Sequence of chain 1.B:
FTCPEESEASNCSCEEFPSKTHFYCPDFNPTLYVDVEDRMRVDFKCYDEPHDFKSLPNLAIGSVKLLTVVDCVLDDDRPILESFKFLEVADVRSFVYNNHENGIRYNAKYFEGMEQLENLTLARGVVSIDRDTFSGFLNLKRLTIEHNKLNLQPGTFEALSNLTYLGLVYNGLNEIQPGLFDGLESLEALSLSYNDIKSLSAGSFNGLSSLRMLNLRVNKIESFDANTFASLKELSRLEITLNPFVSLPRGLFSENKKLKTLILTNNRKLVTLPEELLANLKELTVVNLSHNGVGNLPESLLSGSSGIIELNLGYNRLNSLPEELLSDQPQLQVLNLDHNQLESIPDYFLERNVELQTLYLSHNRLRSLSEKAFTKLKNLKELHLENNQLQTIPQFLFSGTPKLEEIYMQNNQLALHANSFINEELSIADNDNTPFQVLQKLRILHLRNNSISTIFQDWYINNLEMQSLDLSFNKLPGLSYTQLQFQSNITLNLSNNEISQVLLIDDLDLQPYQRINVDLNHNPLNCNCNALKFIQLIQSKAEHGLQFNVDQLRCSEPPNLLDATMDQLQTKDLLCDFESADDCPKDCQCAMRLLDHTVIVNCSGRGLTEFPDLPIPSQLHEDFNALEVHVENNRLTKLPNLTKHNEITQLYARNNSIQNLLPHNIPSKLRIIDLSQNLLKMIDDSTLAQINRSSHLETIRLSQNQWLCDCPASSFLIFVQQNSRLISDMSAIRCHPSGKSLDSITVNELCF

The protein below binds the small molecule below.
Small molecule (SMILES): CC(=O)N[C@H]1[C@H](O[C@H]2[C@H](O)[C@@H](NC(C)=O)CO[C@@H]2CO)O[C@H](CO)[C@@H](O)[C@@H]1O

Binding-site contacts:
Ligand atom C2 contacts residue ASN124 of chain 1.B at 2.5 Å.
Ligand atom C4 contacts residue ASN124 of chain 1.B at 4.2 Å.
Ligand atom O5 contacts residue ARG147 of chain 1.B at 3.8 Å.
Ligand atom O7 contacts residue ASN124 of chain 1.B at 4.3 Å.
Ligand atom C7 contacts residue ASN124 of chain 1.B at 3.8 Å.
Ligand atom C8 contacts residue LYS70 of chain 1.B at 4.4 Å.
Ligand atom C5 contacts residue ARG147 of chain 1.B at 4.0 Å.
Ligand atom O6 contacts residue ARG147 of chain 1.B at 3.4 Å (salt-bridge).
Ligand atom N2 contacts residue SER99 of chain 1.B at 3.7 Å.
Ligand atom C8 contacts residue ARG98 of chain 1.B at 3.7 Å.
Ligand atom C5 contacts residue ASN124 of chain 1.B at 3.6 Å.
Ligand atom O7 contacts residue SER99 of chain 1.B at 3.9 Å.
Ligand atom C3 contacts residue ASN124 of chain 1.B at 3.8 Å.
Ligand atom C8 contacts residue SER99 of chain 1.B at 3.3 Å.
Ligand atom C7 contacts residue SER99 of chain 1.B at 3.4 Å.
Ligand atom C6 contacts residue ARG147 of chain 1.B at 3.3 Å.
Ligand atom O5 contacts residue ASN124 of chain 1.B at 2.4 Å (h-bond).
Ligand atom C1 contacts residue ASN124 of chain 1.B at 1.4 Å.
Ligand atom N2 contacts residue ASN124 of chain 1.B at 2.9 Å (h-bond).